Binding-site contacts:
Ligand atom O7 contacts residue NAP1 of chain 1.CA at 3.2 Å.
Ligand atom C11 contacts residue LEU128 of chain 1.H at 4.1 Å (hydrophobic).
Ligand atom O17 contacts residue LYS190 of chain 1.H at 3.8 Å.
Ligand atom C16 contacts residue PHE230 of chain 1.H at 3.9 Å (hydrophobic).
Ligand atom C12 contacts residue ALA121 of chain 1.H at 3.5 Å (hydrophobic).
Ligand atom C13 contacts residue NAP1 of chain 1.CA at 3.8 Å.
Ligand atom C16 contacts residue ILE233 of chain 1.H at 3.8 Å (hydrophobic).
Ligand atom O7 contacts residue SER223 of chain 1.H at 3.8 Å.
Ligand atom O17 contacts residue NAP1 of chain 1.CA at 2.7 Å (h-bond).
Ligand atom C10 contacts residue LEU128 of chain 1.H at 3.8 Å (hydrophobic).
Ligand atom C5 contacts residue NAP1 of chain 1.CA at 3.3 Å.
Ligand atom O17 contacts residue TYR183 of chain 1.H at 2.3 Å (h-bond).
Ligand atom C8 contacts residue SER223 of chain 1.H at 3.6 Å.
Ligand atom C9 contacts residue VAL227 of chain 1.H at 3.6 Å (hydrophobic).
Ligand atom C8 contacts residue NAP1 of chain 1.CA at 3.8 Å.
Ligand atom O17 contacts residue MET186 of chain 1.H at 4.1 Å.
Ligand atom C14 contacts residue NAP1 of chain 1.CA at 3.6 Å.
Ligand atom C12 contacts residue MET186 of chain 1.H at 3.8 Å (hydrophobic).
Ligand atom C6 contacts residue TYR183 of chain 1.H at 3.3 Å (hydrophobic).
Ligand atom C2 contacts residue NAP1 of chain 1.CA at 3.4 Å.
Ligand atom C13 contacts residue ALA121 of chain 1.H at 4.0 Å (hydrophobic).
Ligand atom C10 contacts residue VAL227 of chain 1.H at 3.9 Å (hydrophobic).
Ligand atom C6 contacts residue NAP1 of chain 1.CA at 3.5 Å.
Ligand atom C9 contacts residue SER223 of chain 1.H at 4.0 Å.
Ligand atom C3 contacts residue ALA224 of chain 1.H at 3.8 Å (hydrophobic).
Ligand atom C1 contacts residue NAP1 of chain 1.CA at 3.7 Å.
Ligand atom C16 contacts residue TYR173 of chain 1.H at 3.9 Å (hydrophobic).
Ligand atom C14 contacts residue TYR173 of chain 1.H at 3.7 Å (hydrophobic).
Ligand atom C15 contacts residue TYR173 of chain 1.H at 3.5 Å (hydrophobic).
Ligand atom C11 contacts residue ALA123 of chain 1.H at 4.0 Å (hydrophobic).
Ligand atom C15 contacts residue TYR183 of chain 1.H at 4.0 Å (hydrophobic).
Ligand atom C12 contacts residue PHE122 of chain 1.H at 4.0 Å (hydrophobic).
Ligand atom C4 contacts residue NAP1 of chain 1.CA at 3.3 Å.
Ligand atom C1 contacts residue TYR173 of chain 1.H at 3.8 Å (hydrophobic).
Ligand atom C11 contacts residue MET186 of chain 1.H at 3.6 Å (hydrophobic).
Ligand atom C3 contacts residue NAP1 of chain 1.CA at 3.1 Å.
Ligand atom C13 contacts residue SER223 of chain 1.H at 3.4 Å.
Ligand atom C1 contacts residue TYR183 of chain 1.H at 3.2 Å (hydrophobic).
Ligand atom C12 contacts residue SER223 of chain 1.H at 4.0 Å.
Ligand atom C4 contacts residue ALA224 of chain 1.H at 3.5 Å (hydrophobic).

The small molecule below binds the protein below.
Small molecule (SMILES): CCCc1ccc(Oc2ccccc2)c(O)c1

Sequence of chain 1.H:
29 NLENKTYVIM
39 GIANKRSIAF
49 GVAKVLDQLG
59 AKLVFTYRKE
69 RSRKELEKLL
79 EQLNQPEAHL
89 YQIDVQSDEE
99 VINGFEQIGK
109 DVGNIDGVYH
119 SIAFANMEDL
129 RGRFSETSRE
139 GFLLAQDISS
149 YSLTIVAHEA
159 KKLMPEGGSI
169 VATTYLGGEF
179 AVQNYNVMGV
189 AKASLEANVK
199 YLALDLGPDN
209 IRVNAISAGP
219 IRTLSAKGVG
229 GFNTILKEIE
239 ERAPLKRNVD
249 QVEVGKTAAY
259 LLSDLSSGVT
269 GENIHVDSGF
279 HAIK